Sequence of chain 2.I:
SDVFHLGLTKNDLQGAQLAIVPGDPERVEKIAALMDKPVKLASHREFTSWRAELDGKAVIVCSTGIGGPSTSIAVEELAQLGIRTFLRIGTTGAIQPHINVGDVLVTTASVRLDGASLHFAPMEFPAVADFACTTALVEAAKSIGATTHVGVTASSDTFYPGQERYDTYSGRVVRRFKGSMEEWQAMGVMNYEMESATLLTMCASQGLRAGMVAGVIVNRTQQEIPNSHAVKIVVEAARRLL

A small-molecule ligand and the protein it binds are described below.
Small molecule (SMILES): O=c1[nH]cc(F)c(=O)[nH]1

Binding-site contacts:
Ligand atom C6 contacts residue PHE162 of chain 2.I at 3.7 Å (hydrophobic).
Ligand atom C6 contacts residue ILE220 of chain 2.I at 4.2 Å (hydrophobic).
Ligand atom F5 contacts residue VAL221 of chain 2.I at 3.6 Å.
Ligand atom O2 contacts residue GLU196 of chain 2.I at 4.0 Å.
Ligand atom O2 contacts residue GLN166 of chain 2.I at 2.5 Å (h-bond).
Ligand atom F5 contacts residue PRO229 of chain 2.I at 3.6 Å.
Ligand atom C5 contacts residue PHE162 of chain 2.I at 3.7 Å (hydrophobic).
Ligand atom C5 contacts residue THR95 of chain 2.I at 3.8 Å.
Ligand atom F5 contacts residue GLY96 of chain 2.I at 4.0 Å.
Ligand atom O4 contacts residue VAL221 of chain 2.I at 3.8 Å.
Ligand atom C6 contacts residue THR95 of chain 2.I at 4.0 Å.
Ligand atom C4 contacts residue THR95 of chain 2.I at 4.2 Å.
Ligand atom N1 contacts residue PHE162 of chain 2.I at 3.5 Å.
Ligand atom C2 contacts residue PHE162 of chain 2.I at 3.3 Å (hydrophobic).
Ligand atom F5 contacts residue ARG168 of chain 2.I at 4.4 Å.
Ligand atom N3 contacts residue ARG168 of chain 2.I at 3.3 Å (salt-bridge).
Ligand atom C6 contacts residue THR94 of chain 2.I at 4.0 Å.
Ligand atom C5 contacts residue ARG168 of chain 2.I at 4.3 Å.
Ligand atom O4 contacts residue PHE162 of chain 2.I at 4.2 Å.
Ligand atom C4 contacts residue GLY96 of chain 2.I at 3.8 Å.
Ligand atom C2 contacts residue TYR195 of chain 2.I at 4.2 Å (hydrophobic).
Ligand atom O2 contacts residue PHE162 of chain 2.I at 3.4 Å.
Ligand atom F5 contacts residue THR95 of chain 2.I at 3.6 Å.
Ligand atom F5 contacts residue ILE220 of chain 2.I at 3.4 Å.
Ligand atom O4 contacts residue ARG168 of chain 2.I at 2.5 Å (salt-bridge).
Ligand atom C2 contacts residue GLN166 of chain 2.I at 3.3 Å.
Ligand atom N3 contacts residue GLN166 of chain 2.I at 2.5 Å (h-bond).
Ligand atom N3 contacts residue GLY96 of chain 2.I at 4.4 Å.
Ligand atom O2 contacts residue MET197 of chain 2.I at 3.4 Å.
Ligand atom C4 contacts residue ARG168 of chain 2.I at 3.3 Å.
Ligand atom C4 contacts residue PHE162 of chain 2.I at 3.5 Å (hydrophobic).
Ligand atom O4 contacts residue GLN166 of chain 2.I at 3.5 Å (h-bond).
Ligand atom C4 contacts residue GLN166 of chain 2.I at 3.5 Å.
Ligand atom N3 contacts residue TYR195 of chain 2.I at 4.1 Å.
Ligand atom N1 contacts residue THR94 of chain 2.I at 4.2 Å.
Ligand atom O4 contacts residue GLY96 of chain 2.I at 3.7 Å.
Ligand atom C5 contacts residue GLY96 of chain 2.I at 3.9 Å.
Ligand atom N3 contacts residue PHE162 of chain 2.I at 3.3 Å.
Ligand atom O2 contacts residue TYR195 of chain 2.I at 4.4 Å.
Ligand atom C5 contacts residue ILE220 of chain 2.I at 4.3 Å (hydrophobic).